Sequence of chain 2.A:
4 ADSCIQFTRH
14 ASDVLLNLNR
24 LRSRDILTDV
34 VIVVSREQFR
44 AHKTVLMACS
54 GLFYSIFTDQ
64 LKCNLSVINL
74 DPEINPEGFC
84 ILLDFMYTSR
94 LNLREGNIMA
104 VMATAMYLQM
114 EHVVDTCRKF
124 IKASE

The small molecule below binds the protein below.
Small molecule (SMILES): CC[C@H](C)[C@H](NC(=O)[C@@H](NC(=O)[C@H](CC1=CN=C2CC=CC=C12)NC(C)=O)C(C)C)C(=O)N1CCC[C@H]1C(N)=O

Sequence of chain 1.A:
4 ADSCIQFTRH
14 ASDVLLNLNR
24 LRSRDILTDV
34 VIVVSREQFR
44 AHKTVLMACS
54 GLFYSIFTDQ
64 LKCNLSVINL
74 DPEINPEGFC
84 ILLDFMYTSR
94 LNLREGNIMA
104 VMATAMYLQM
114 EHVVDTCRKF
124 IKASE

Binding-site contacts:
Ligand atom CB contacts residue GLN9 of chain 2.A at 3.6 Å.
Ligand atom CZ2 contacts residue PHE10 of chain 2.A at 3.9 Å (hydrophobic).
Ligand atom NE1 contacts residue PHE10 of chain 2.A at 3.4 Å.
Ligand atom CE2 contacts residue PHE10 of chain 2.A at 3.5 Å (hydrophobic).
Ligand atom NE1 contacts residue HIS115 of chain 1.A at 3.3 Å (h-bond).
Ligand atom CE3 contacts residue GLN9 of chain 2.A at 3.5 Å.
Ligand atom CA contacts residue ARG12 of chain 2.A at 3.8 Å.
Ligand atom CH2 contacts residue PHE88 of chain 1.A at 3.5 Å (hydrophobic).
Ligand atom CE2 contacts residue THR119 of chain 1.A at 3.7 Å.
Ligand atom O contacts residue THR11 of chain 2.A at 3.0 Å (h-bond).
Ligand atom O contacts residue PHE10 of chain 2.A at 3.4 Å.
Ligand atom CZ3 contacts residue PHE88 of chain 1.A at 3.9 Å (hydrophobic).
Ligand atom CZ3 contacts residue LEU94 of chain 1.A at 3.8 Å (hydrophobic).
Ligand atom NE1 contacts residue THR119 of chain 1.A at 3.7 Å.
Ligand atom CG1 contacts residue THR11 of chain 2.A at 3.7 Å.
Ligand atom CD contacts residue CYS7 of chain 2.A at 3.3 Å (hydrophobic).
Ligand atom CZ3 contacts residue ILE8 of chain 2.A at 3.9 Å (hydrophobic).
Ligand atom CA contacts residue GLN9 of chain 2.A at 3.2 Å.
Ligand atom CD1 contacts residue THR119 of chain 1.A at 3.9 Å.
Ligand atom CD1 contacts residue PHE10 of chain 2.A at 3.7 Å (hydrophobic).
Ligand atom CD2 contacts residue PHE10 of chain 2.A at 3.8 Å (hydrophobic).
Ligand atom CG contacts residue ARG93 of chain 1.A at 3.5 Å.
Ligand atom O contacts residue ILE8 of chain 2.A at 3.5 Å.
Ligand atom CA contacts residue GLN9 of chain 2.A at 3.9 Å.
Ligand atom O contacts residue GLN9 of chain 2.A at 3.7 Å.
Ligand atom C contacts residue PHE10 of chain 2.A at 3.7 Å (hydrophobic).
Ligand atom CB contacts residue ARG93 of chain 1.A at 3.7 Å.
Ligand atom N contacts residue GLN9 of chain 2.A at 2.8 Å (h-bond).
Ligand atom CZ3 contacts residue PHE10 of chain 2.A at 3.8 Å (hydrophobic).
Ligand atom CH2 contacts residue PHE10 of chain 2.A at 3.8 Å (hydrophobic).
Ligand atom CE3 contacts residue PHE10 of chain 2.A at 3.6 Å (hydrophobic).
Ligand atom C contacts residue GLN9 of chain 2.A at 3.5 Å.
Ligand atom CG2 contacts residue THR11 of chain 2.A at 3.9 Å.
Ligand atom O contacts residue GLN9 of chain 2.A at 2.9 Å (h-bond).
Ligand atom CZ2 contacts residue HIS115 of chain 1.A at 3.5 Å.
Ligand atom CG contacts residue CYS7 of chain 2.A at 3.8 Å (hydrophobic).
Ligand atom CZ2 contacts residue THR119 of chain 1.A at 3.8 Å.
Ligand atom CE3 contacts residue ILE8 of chain 2.A at 3.5 Å (hydrophobic).
Ligand atom CE2 contacts residue HIS115 of chain 1.A at 3.7 Å.
Ligand atom CG2 contacts residue GLN9 of chain 2.A at 3.7 Å.